Sequence of chain 2.B:
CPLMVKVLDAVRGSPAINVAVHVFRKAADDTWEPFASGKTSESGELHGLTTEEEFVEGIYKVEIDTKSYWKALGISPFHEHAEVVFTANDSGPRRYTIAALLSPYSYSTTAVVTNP

This small molecule binds to this protein.
Small molecule (SMILES): O=C(O)C(F)(F)C(F)(F)C(F)(F)C(F)(F)C(F)(F)C(F)(F)C(F)(F)F

Sequence of chain 1.B:
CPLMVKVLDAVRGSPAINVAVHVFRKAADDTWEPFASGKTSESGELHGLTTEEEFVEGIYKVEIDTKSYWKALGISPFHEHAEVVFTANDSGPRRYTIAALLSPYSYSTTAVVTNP

Binding-site contacts:
Ligand atom O08 contacts residue 8PF1 of chain 2.D at 0.8 Å (h-bond).
Ligand atom F05 contacts residue 8PF1 of chain 2.D at 1.4 Å.
Ligand atom F21 contacts residue LEU110 of chain 2.B at 3.2 Å.
Ligand atom C07 contacts residue 8PF1 of chain 2.D at 0.9 Å.
Ligand atom F15 contacts residue 8PF1 of chain 2.D at 0.8 Å.
Ligand atom F06 contacts residue LEU17 of chain 1.B at 3.4 Å.
Ligand atom F24 contacts residue 8PF1 of chain 2.D at 1.6 Å.
Ligand atom F03 contacts residue 8PF1 of chain 2.D at 1.4 Å.
Ligand atom F11 contacts residue 8PF1 of chain 2.D at 1.1 Å.
Ligand atom F25 contacts residue 8PF1 of chain 2.D at 2.5 Å.
Ligand atom C22 contacts residue 8PF1 of chain 2.D at 1.6 Å.
Ligand atom C07 contacts residue LYS15 of chain 1.B at 3.5 Å.
Ligand atom C16 contacts residue 8PF1 of chain 2.D at 0.8 Å.
Ligand atom F12 contacts residue LEU17 of chain 2.B at 3.3 Å.
Ligand atom F23 contacts residue 8PF1 of chain 2.D at 1.4 Å.
Ligand atom F15 contacts residue ALA108 of chain 2.B at 3.2 Å.
Ligand atom F03 contacts residue ALA108 of chain 2.B at 3.3 Å.
Ligand atom F20 contacts residue 8PF1 of chain 2.D at 1.4 Å.
Ligand atom F12 contacts residue ALA108 of chain 1.B at 3.4 Å.
Ligand atom C10 contacts residue 8PF1 of chain 2.D at 0.9 Å.
Ligand atom F06 contacts residue 8PF1 of chain 2.D at 0.8 Å.
Ligand atom F14 contacts residue 8PF1 of chain 2.D at 1.1 Å.
Ligand atom F06 contacts residue LYS15 of chain 1.B at 3.2 Å.
Ligand atom F25 contacts residue SER117 of chain 2.B at 2.9 Å.
Ligand atom F23 contacts residue ALA108 of chain 2.B at 3.5 Å.
Ligand atom O09 contacts residue 8PF1 of chain 2.D at 1.7 Å (h-bond).
Ligand atom O08 contacts residue LYS15 of chain 2.B at 3.3 Å.
Ligand atom F12 contacts residue 8PF1 of chain 2.D at 0.8 Å.
Ligand atom F25 contacts residue LEU110 of chain 2.B at 2.9 Å.
Ligand atom F21 contacts residue 8PF1 of chain 2.D at 0.8 Å.
Ligand atom F18 contacts residue 8PF1 of chain 2.D at 1.4 Å.
Ligand atom O09 contacts residue LYS15 of chain 1.B at 3.5 Å.
Ligand atom C13 contacts residue 8PF1 of chain 2.D at 1.1 Å.
Ligand atom F01 contacts residue 8PF1 of chain 2.D at 0.8 Å.
Ligand atom C02 contacts residue 8PF1 of chain 2.D at 0.7 Å.
Ligand atom F24 contacts residue LEU110 of chain 1.B at 3.5 Å.
Ligand atom C04 contacts residue 8PF1 of chain 2.D at 1.2 Å.
Ligand atom F17 contacts residue 8PF1 of chain 2.D at 0.8 Å.
Ligand atom C19 contacts residue 8PF1 of chain 2.D at 1.1 Å.
Ligand atom F01 contacts residue LEU17 of chain 2.B at 3.5 Å.